Sequence of chain 3.A:
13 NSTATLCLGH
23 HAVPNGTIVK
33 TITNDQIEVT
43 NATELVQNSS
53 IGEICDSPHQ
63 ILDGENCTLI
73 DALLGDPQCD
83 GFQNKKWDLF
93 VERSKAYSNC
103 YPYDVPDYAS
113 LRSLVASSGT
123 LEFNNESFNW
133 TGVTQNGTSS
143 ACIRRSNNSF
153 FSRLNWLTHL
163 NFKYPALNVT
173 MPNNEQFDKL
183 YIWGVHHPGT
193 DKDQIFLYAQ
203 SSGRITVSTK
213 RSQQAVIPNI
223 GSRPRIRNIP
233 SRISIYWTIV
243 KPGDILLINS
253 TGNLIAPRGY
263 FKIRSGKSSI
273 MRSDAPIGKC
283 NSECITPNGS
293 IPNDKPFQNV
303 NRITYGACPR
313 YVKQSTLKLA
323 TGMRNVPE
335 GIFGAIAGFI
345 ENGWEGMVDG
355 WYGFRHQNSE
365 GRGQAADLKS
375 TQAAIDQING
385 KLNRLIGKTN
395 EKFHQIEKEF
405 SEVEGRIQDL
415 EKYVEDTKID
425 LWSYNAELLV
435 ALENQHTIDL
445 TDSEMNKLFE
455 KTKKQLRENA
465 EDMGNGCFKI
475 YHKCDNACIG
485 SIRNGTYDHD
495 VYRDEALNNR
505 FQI

This protein binds this small molecule.
Small molecule (SMILES): CC(=O)N[C@@H]1[C@@H](O)[C@H](O)[C@@H](CO)O[C@H]1O

Sequence of chain 1.A:
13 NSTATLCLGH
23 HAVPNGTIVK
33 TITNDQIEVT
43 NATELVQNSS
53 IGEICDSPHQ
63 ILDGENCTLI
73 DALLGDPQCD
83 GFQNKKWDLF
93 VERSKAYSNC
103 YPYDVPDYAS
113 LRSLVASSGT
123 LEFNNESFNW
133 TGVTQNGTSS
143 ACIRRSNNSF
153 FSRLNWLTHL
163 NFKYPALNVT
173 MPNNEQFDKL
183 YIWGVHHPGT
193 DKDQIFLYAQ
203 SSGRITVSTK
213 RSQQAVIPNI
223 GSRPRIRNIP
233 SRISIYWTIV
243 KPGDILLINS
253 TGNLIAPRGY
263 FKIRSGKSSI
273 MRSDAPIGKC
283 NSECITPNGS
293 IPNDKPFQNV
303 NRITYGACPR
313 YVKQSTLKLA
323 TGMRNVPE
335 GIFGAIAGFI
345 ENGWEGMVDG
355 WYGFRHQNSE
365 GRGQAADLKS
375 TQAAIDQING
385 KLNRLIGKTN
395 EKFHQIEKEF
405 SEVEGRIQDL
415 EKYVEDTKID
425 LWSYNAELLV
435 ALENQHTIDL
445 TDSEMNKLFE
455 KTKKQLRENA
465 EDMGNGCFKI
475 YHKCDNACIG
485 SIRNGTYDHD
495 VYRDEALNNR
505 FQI

Binding-site contacts:
Ligand atom O4 contacts residue SER224 of chain 1.A at 3.7 Å.
Ligand atom C2 contacts residue THR253 of chain 3.A at 4.5 Å.
Ligand atom O4 contacts residue GLY191 of chain 1.A at 4.0 Å.
Ligand atom O6 contacts residue ALA168 of chain 3.A at 3.2 Å.
Ligand atom C6 contacts residue NAG1 of chain 3.B at 3.6 Å.
Ligand atom C8 contacts residue ARG206 of chain 3.A at 3.9 Å.
Ligand atom C6 contacts residue ASN170 of chain 3.A at 4.5 Å.
Ligand atom C6 contacts residue ALA168 of chain 3.A at 4.5 Å (hydrophobic).
Ligand atom O3 contacts residue ALA168 of chain 3.A at 4.5 Å.
Ligand atom C2 contacts residue ASN251 of chain 3.A at 2.7 Å.
Ligand atom O4 contacts residue ASN251 of chain 3.A at 4.0 Å.
Ligand atom N2 contacts residue THR253 of chain 3.A at 4.0 Å.
Ligand atom C7 contacts residue THR253 of chain 3.A at 3.5 Å.
Ligand atom C8 contacts residue THR253 of chain 3.A at 4.0 Å.
Ligand atom N2 contacts residue ASN251 of chain 3.A at 3.1 Å (h-bond).
Ligand atom O5 contacts residue ASN251 of chain 3.A at 2.3 Å (h-bond).
Ligand atom O4 contacts residue GLY223 of chain 1.A at 3.1 Å.
Ligand atom O4 contacts residue ILE222 of chain 1.A at 4.2 Å.
Ligand atom C4 contacts residue ASN251 of chain 3.A at 4.0 Å.
Ligand atom C5 contacts residue ASN251 of chain 3.A at 3.6 Å.
Ligand atom O5 contacts residue ASN170 of chain 3.A at 4.5 Å.
Ligand atom C4 contacts residue NAG1 of chain 3.B at 4.3 Å.
Ligand atom C5 contacts residue NAG1 of chain 3.B at 3.9 Å.
Ligand atom C7 contacts residue ASN251 of chain 3.A at 4.4 Å.
Ligand atom O7 contacts residue THR253 of chain 3.A at 3.4 Å.
Ligand atom O5 contacts residue LEU169 of chain 3.A at 4.1 Å.
Ligand atom C1 contacts residue ASN251 of chain 3.A at 1.4 Å.
Ligand atom C3 contacts residue ASN251 of chain 3.A at 3.9 Å.